Sequence of chain 1.D:
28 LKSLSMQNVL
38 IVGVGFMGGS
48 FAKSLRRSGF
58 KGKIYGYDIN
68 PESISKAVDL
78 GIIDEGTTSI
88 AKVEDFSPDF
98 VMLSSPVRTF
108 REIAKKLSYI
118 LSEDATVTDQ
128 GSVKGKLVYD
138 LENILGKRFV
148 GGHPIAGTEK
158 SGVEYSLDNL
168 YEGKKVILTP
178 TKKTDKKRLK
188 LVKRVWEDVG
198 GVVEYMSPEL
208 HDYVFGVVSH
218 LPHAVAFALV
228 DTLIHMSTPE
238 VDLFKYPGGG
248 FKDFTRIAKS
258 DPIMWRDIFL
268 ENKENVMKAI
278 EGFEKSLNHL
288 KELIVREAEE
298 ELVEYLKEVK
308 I

A protein and the small-molecule ligand that binds it are described below.
Small molecule (SMILES): N[C@@H](Cc1ccc(O)cc1)C(=O)O

Sequence of chain 1.B:
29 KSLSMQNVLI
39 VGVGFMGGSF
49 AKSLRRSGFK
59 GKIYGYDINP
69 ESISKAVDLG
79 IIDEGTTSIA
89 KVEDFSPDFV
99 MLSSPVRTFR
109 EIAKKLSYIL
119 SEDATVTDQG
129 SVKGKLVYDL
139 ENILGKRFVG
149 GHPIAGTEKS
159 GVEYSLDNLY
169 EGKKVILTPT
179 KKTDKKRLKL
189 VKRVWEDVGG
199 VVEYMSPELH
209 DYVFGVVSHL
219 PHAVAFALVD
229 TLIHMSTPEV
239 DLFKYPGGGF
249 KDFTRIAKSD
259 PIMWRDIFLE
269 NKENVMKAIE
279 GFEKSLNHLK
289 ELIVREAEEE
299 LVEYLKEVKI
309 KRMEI

Binding-site contacts:
Ligand atom CE1 contacts residue PRO151 of chain 1.D at 3.8 Å (hydrophobic).
Ligand atom CD2 contacts residue NAD1 of chain 1.I at 3.4 Å.
Ligand atom CB contacts residue GLY245 of chain 1.B at 3.7 Å.
Ligand atom OH contacts residue HIS150 of chain 1.D at 2.2 Å (h-bond).
Ligand atom CZ contacts residue HIS150 of chain 1.D at 3.3 Å.
Ligand atom CZ contacts residue NAD1 of chain 1.I at 3.4 Å.
Ligand atom CG contacts residue GLY245 of chain 1.B at 4.0 Å.
Ligand atom CD2 contacts residue GLY246 of chain 1.B at 3.8 Å.
Ligand atom CG contacts residue GLY246 of chain 1.B at 3.8 Å.
Ligand atom CD2 contacts residue HIS220 of chain 1.D at 3.9 Å.
Ligand atom CA contacts residue THR155 of chain 1.D at 3.7 Å.
Ligand atom CD1 contacts residue GLY246 of chain 1.B at 3.7 Å.
Ligand atom O contacts residue GLY247 of chain 1.B at 4.0 Å.
Ligand atom O contacts residue ARG253 of chain 1.D at 2.9 Å (salt-bridge).
Ligand atom N contacts residue THR155 of chain 1.D at 2.5 Å (h-bond).
Ligand atom CE1 contacts residue NAD1 of chain 1.I at 3.4 Å.
Ligand atom N contacts residue GLY154 of chain 1.D at 3.8 Å.
Ligand atom C contacts residue THR155 of chain 1.D at 3.7 Å.
Ligand atom CD1 contacts residue ALA153 of chain 1.D at 3.7 Å (hydrophobic).
Ligand atom N contacts residue NAD1 of chain 1.I at 2.3 Å (h-bond).
Ligand atom C contacts residue ILE254 of chain 1.D at 3.9 Å (hydrophobic).
Ligand atom CE2 contacts residue MET261 of chain 1.D at 3.9 Å (hydrophobic).
Ligand atom O contacts residue ILE254 of chain 1.D at 3.6 Å.
Ligand atom CE1 contacts residue ALA153 of chain 1.D at 3.9 Å (hydrophobic).
Ligand atom CB contacts residue NAD1 of chain 1.I at 3.6 Å.
Ligand atom C contacts residue GLY154 of chain 1.D at 3.7 Å.
Ligand atom OH contacts residue SER129 of chain 1.D at 2.7 Å (h-bond).
Ligand atom CE1 contacts residue HIS150 of chain 1.D at 3.5 Å.
Ligand atom CB contacts residue GLY246 of chain 1.B at 3.9 Å.
Ligand atom CG contacts residue NAD1 of chain 1.I at 3.3 Å.
Ligand atom OH contacts residue NAD1 of chain 1.I at 3.4 Å.
Ligand atom C contacts residue ARG253 of chain 1.D at 3.6 Å.
Ligand atom CD1 contacts residue GLY245 of chain 1.B at 3.6 Å.
Ligand atom CE2 contacts residue SER129 of chain 1.D at 3.9 Å.
Ligand atom CD1 contacts residue NAD1 of chain 1.I at 3.7 Å.
Ligand atom CB contacts residue GLY154 of chain 1.D at 4.0 Å.
Ligand atom CA contacts residue HIS220 of chain 1.D at 4.0 Å.
Ligand atom CE2 contacts residue NAD1 of chain 1.I at 3.8 Å.
Ligand atom CZ contacts residue SER129 of chain 1.D at 3.6 Å.
Ligand atom CA contacts residue NAD1 of chain 1.I at 3.5 Å.